Sequence of chain 1.C:
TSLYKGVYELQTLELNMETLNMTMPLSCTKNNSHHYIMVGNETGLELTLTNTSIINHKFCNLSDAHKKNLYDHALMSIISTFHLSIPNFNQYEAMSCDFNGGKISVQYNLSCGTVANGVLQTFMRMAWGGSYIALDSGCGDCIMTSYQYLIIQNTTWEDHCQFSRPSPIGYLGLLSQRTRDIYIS

Binding-site contacts:
Ligand atom C7 contacts residue TYR219 of chain 1.C at 3.6 Å (hydrophobic).
Ligand atom C3 contacts residue ASN167 of chain 1.C at 3.8 Å.
Ligand atom C7 contacts residue ASN167 of chain 1.C at 3.4 Å.
Ligand atom C3 contacts residue TYR219 of chain 1.C at 3.9 Å (hydrophobic).
Ligand atom C2 contacts residue TYR219 of chain 1.C at 3.6 Å (hydrophobic).
Ligand atom C1 contacts residue TYR219 of chain 1.C at 3.8 Å (hydrophobic).
Ligand atom C8 contacts residue ILE113 of chain 1.C at 3.5 Å (hydrophobic).
Ligand atom O7 contacts residue ASN167 of chain 1.C at 3.4 Å (h-bond).
Ligand atom C8 contacts residue SER111 of chain 1.C at 4.2 Å.
Ligand atom O7 contacts residue LYS116 of chain 1.C at 3.4 Å.
Ligand atom C5 contacts residue ASN167 of chain 1.C at 3.7 Å.
Ligand atom C8 contacts residue ASN167 of chain 1.C at 4.5 Å.
Ligand atom N2 contacts residue ASN167 of chain 1.C at 2.9 Å (h-bond).
Ligand atom C2 contacts residue ASN167 of chain 1.C at 2.5 Å.
Ligand atom N2 contacts residue TYR219 of chain 1.C at 2.8 Å (h-bond).
Ligand atom C7 contacts residue GLN165 of chain 1.C at 4.4 Å.
Ligand atom C6 contacts residue SER169 of chain 1.C at 4.1 Å.
Ligand atom C8 contacts residue ASN114 of chain 1.C at 4.5 Å.
Ligand atom C4 contacts residue ASN167 of chain 1.C at 4.2 Å.
Ligand atom C1 contacts residue SER169 of chain 1.C at 4.4 Å.
Ligand atom C1 contacts residue ASN167 of chain 1.C at 1.4 Å.
Ligand atom C5 contacts residue SER169 of chain 1.C at 4.3 Å.
Ligand atom C8 contacts residue GLN165 of chain 1.C at 3.6 Å.
Ligand atom C8 contacts residue TYR219 of chain 1.C at 3.6 Å (hydrophobic).
Ligand atom O5 contacts residue SER169 of chain 1.C at 3.6 Å.
Ligand atom O5 contacts residue ASN167 of chain 1.C at 2.4 Å (h-bond).
Ligand atom O6 contacts residue SER169 of chain 1.C at 3.8 Å.

This protein binds this small molecule.
Small molecule (SMILES): CC(=O)N[C@@H]1[C@@H](O)[C@H](O)[C@@H](CO)O[C@H]1O